The protein below binds the small molecule below.
Small molecule (SMILES): O=c1[nH]oc2c1CCNC2

Binding-site contacts:
Ligand atom O1 contacts residue THR163 of chain 1.A at 3.4 Å (h-bond).
Ligand atom N1 contacts residue TYR182 of chain 1.B at 3.3 Å (h-bond).
Ligand atom C5 contacts residue PHE98 of chain 1.A at 3.9 Å (hydrophobic).
Ligand atom O contacts residue THR227 of chain 1.B at 2.9 Å (h-bond).
Ligand atom C2 contacts residue THR227 of chain 1.B at 4.0 Å.
Ligand atom C contacts residue THR227 of chain 1.B at 3.3 Å.
Ligand atom O1 contacts residue TYR182 of chain 1.B at 3.6 Å.
Ligand atom C2 contacts residue TYR182 of chain 1.B at 4.4 Å (hydrophobic).
Ligand atom C contacts residue ARG100 of chain 1.A at 3.9 Å.
Ligand atom C4 contacts residue TYR122 of chain 1.B at 3.3 Å (hydrophobic).
Ligand atom C2 contacts residue PHE98 of chain 1.A at 3.9 Å (hydrophobic).
Ligand atom N contacts residue THR163 of chain 1.A at 3.2 Å (h-bond).
Ligand atom N contacts residue TYR230 of chain 1.B at 4.5 Å.
Ligand atom C1 contacts residue TYR182 of chain 1.B at 3.5 Å (hydrophobic).
Ligand atom C5 contacts residue TYR122 of chain 1.B at 3.5 Å (hydrophobic).
Ligand atom N contacts residue THR227 of chain 1.B at 4.0 Å.
Ligand atom C1 contacts residue PHE98 of chain 1.A at 4.2 Å (hydrophobic).
Ligand atom C3 contacts residue PHE98 of chain 1.A at 3.6 Å (hydrophobic).
Ligand atom C2 contacts residue TYR230 of chain 1.B at 4.4 Å (hydrophobic).
Ligand atom N1 contacts residue GLU180 of chain 1.B at 3.7 Å.
Ligand atom C contacts residue PHE98 of chain 1.A at 4.4 Å (hydrophobic).
Ligand atom C3 contacts residue PHE225 of chain 1.B at 3.4 Å (hydrophobic).
Ligand atom C4 contacts residue PHE98 of chain 1.A at 3.6 Å (hydrophobic).
Ligand atom C contacts residue TYR230 of chain 1.B at 4.3 Å (hydrophobic).
Ligand atom N1 contacts residue SER181 of chain 1.B at 3.9 Å.
Ligand atom O1 contacts residue LEU151 of chain 1.A at 4.0 Å.
Ligand atom C4 contacts residue GLU180 of chain 1.B at 3.5 Å.
Ligand atom C3 contacts residue TYR230 of chain 1.B at 4.3 Å (hydrophobic).
Ligand atom N contacts residue ARG100 of chain 1.A at 4.3 Å.
Ligand atom N1 contacts residue TYR122 of chain 1.B at 3.2 Å (h-bond).
Ligand atom N1 contacts residue PHE98 of chain 1.A at 4.4 Å.
Ligand atom C3 contacts residue THR227 of chain 1.B at 4.4 Å.
Ligand atom N1 contacts residue TYR230 of chain 1.B at 4.4 Å.
Ligand atom C5 contacts residue TYR182 of chain 1.B at 3.1 Å (hydrophobic).
Ligand atom O contacts residue ARG100 of chain 1.A at 3.1 Å (salt-bridge).
Ligand atom O contacts residue PHE225 of chain 1.B at 4.3 Å.
Ligand atom N contacts residue LEU151 of chain 1.A at 3.9 Å.
Ligand atom C4 contacts residue PHE225 of chain 1.B at 3.5 Å (hydrophobic).

Sequence of chain 1.B:
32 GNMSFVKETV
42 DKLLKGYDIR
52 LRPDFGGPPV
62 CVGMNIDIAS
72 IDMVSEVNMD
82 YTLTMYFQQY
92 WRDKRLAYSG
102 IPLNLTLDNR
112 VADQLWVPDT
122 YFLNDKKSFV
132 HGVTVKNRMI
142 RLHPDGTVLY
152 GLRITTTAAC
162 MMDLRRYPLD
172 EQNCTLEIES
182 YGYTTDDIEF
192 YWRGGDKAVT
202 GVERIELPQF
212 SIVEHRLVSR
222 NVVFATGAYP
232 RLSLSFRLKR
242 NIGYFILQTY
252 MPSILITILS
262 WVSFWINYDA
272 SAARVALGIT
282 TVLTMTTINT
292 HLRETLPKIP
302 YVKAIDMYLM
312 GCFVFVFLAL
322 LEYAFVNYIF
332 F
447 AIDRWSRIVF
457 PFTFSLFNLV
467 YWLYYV

Sequence of chain 1.A:
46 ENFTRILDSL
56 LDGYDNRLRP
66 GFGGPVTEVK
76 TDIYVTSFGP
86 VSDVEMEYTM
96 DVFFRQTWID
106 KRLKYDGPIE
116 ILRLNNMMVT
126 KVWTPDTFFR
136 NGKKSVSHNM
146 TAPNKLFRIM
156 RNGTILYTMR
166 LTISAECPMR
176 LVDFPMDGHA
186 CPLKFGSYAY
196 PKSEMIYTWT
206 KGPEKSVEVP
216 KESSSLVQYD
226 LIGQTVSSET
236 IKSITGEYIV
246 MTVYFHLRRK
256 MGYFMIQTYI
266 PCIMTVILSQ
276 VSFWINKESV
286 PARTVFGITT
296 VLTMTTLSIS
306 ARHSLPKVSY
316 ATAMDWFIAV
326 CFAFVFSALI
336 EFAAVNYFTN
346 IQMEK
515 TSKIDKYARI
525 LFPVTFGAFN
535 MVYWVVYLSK